Binding-site contacts:
Ligand atom C contacts residue ASN180 of chain 1.A at 3.6 Å.
Ligand atom CE1 contacts residue ARG61 of chain 1.A at 3.4 Å.
Ligand atom CD1 contacts residue ARG65 of chain 1.A at 3.7 Å.
Ligand atom CA contacts residue ASN180 of chain 1.A at 3.2 Å.
Ligand atom O contacts residue ARG65 of chain 1.A at 3.0 Å (salt-bridge).
Ligand atom CG contacts residue GLU187 of chain 1.A at 3.4 Å.
Ligand atom CG2 contacts residue ASN180 of chain 1.A at 3.6 Å.
Ligand atom N contacts residue ASN180 of chain 1.A at 3.0 Å (h-bond).
Ligand atom CD contacts residue GLU187 of chain 1.A at 3.0 Å.
Ligand atom N contacts residue ASN231 of chain 1.A at 2.9 Å (h-bond).
Ligand atom O3P contacts residue ARG134 of chain 1.A at 2.9 Å (salt-bridge).
Ligand atom CB contacts residue ASN231 of chain 1.A at 3.6 Å.
Ligand atom CD2 contacts residue ARG65 of chain 1.A at 3.6 Å.
Ligand atom O1P contacts residue ARG61 of chain 1.A at 2.9 Å (salt-bridge).
Ligand atom O contacts residue LEU179 of chain 1.A at 3.5 Å.
Ligand atom CZ contacts residue ARG65 of chain 1.A at 3.3 Å.
Ligand atom CG1 contacts residue LEU227 of chain 1.A at 3.5 Å (hydrophobic).
Ligand atom CG contacts residue ARG65 of chain 1.A at 3.7 Å.
Ligand atom O contacts residue ASN231 of chain 1.A at 3.0 Å (h-bond).
Ligand atom CA contacts residue ASN231 of chain 1.A at 3.7 Å.
Ligand atom CE2 contacts residue ARG65 of chain 1.A at 3.5 Å.
Ligand atom P contacts residue TYR135 of chain 1.A at 3.7 Å.
Ligand atom CG2 contacts residue GLY176 of chain 1.A at 3.6 Å.
Ligand atom C contacts residue ASN231 of chain 1.A at 3.7 Å.
Ligand atom O contacts residue LYS54 of chain 1.A at 3.2 Å (salt-bridge).
Ligand atom O3P contacts residue TYR135 of chain 1.A at 2.5 Å (h-bond).
Ligand atom OXT contacts residue T5N1 of chain 1.F at 3.7 Å.
Ligand atom C contacts residue ARG65 of chain 1.A at 3.6 Å.
Ligand atom O2P contacts residue ARG134 of chain 1.A at 2.9 Å (salt-bridge).
Ligand atom O contacts residue LYS127 of chain 1.A at 2.7 Å (salt-bridge).
Ligand atom O contacts residue ASN180 of chain 1.A at 2.8 Å (h-bond).
Ligand atom CE1 contacts residue ARG65 of chain 1.A at 3.2 Å.
Ligand atom C contacts residue LYS127 of chain 1.A at 3.6 Å.
Ligand atom P contacts residue ARG61 of chain 1.A at 3.6 Å.
Ligand atom O1P contacts residue LYS54 of chain 1.A at 3.3 Å (salt-bridge).
Ligand atom CB contacts residue ASN180 of chain 1.A at 3.3 Å.
Ligand atom CG2 contacts residue VAL183 of chain 1.A at 3.7 Å (hydrophobic).
Ligand atom CB contacts residue ASN231 of chain 1.A at 3.7 Å.
Ligand atom O2P contacts residue ARG61 of chain 1.A at 3.0 Å (salt-bridge).
Ligand atom O contacts residue VAL183 of chain 1.A at 3.5 Å.

Sequence of chain 1.A:
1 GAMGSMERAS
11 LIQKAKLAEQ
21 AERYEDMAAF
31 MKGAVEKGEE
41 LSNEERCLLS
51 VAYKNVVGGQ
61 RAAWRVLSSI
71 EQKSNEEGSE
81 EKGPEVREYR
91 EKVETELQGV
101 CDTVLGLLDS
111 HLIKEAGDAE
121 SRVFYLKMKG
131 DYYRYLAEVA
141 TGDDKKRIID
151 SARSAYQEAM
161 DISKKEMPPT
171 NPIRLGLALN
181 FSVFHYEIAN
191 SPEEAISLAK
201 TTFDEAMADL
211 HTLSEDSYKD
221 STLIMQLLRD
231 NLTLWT

A protein and the small-molecule ligand that binds it are described below.
Small molecule (SMILES): CC(C)[C@H](NC(=O)[C@@H](NC(=O)[C@H](C)NC(=O)[C@@H]1CCCN1C(=O)[C@H](Cc1ccccc1)NC(=O)CN)[C@@H](C)OP(=O)(O)O)C(=O)O